Binding-site contacts:
Ligand atom O5 contacts residue ASN74 of chain 1.E at 2.4 Å (h-bond).
Ligand atom C5 contacts residue ASN74 of chain 1.E at 3.7 Å.
Ligand atom C5 contacts residue PHE113 of chain 1.E at 3.6 Å (hydrophobic).
Ligand atom O5 contacts residue PHE113 of chain 1.E at 4.0 Å.
Ligand atom O6 contacts residue ILE114 of chain 1.E at 4.4 Å.
Ligand atom C1 contacts residue PHE113 of chain 1.E at 3.7 Å (hydrophobic).
Ligand atom C3 contacts residue ASN74 of chain 1.E at 3.8 Å.
Ligand atom O6 contacts residue GLU112 of chain 1.E at 2.6 Å (salt-bridge).
Ligand atom C6 contacts residue GLU112 of chain 1.E at 4.0 Å.
Ligand atom O5 contacts residue GLU112 of chain 1.E at 4.2 Å.
Ligand atom C4 contacts residue ASN74 of chain 1.E at 4.2 Å.
Ligand atom C2 contacts residue ASN74 of chain 1.E at 2.4 Å.
Ligand atom C1 contacts residue ASN74 of chain 1.E at 1.4 Å.
Ligand atom C2 contacts residue PHE113 of chain 1.E at 4.5 Å (hydrophobic).
Ligand atom C8 contacts residue GLN73 of chain 1.E at 3.6 Å.
Ligand atom C4 contacts residue PHE113 of chain 1.E at 4.3 Å (hydrophobic).
Ligand atom N2 contacts residue ASN74 of chain 1.E at 2.8 Å (h-bond).
Ligand atom C8 contacts residue ASN74 of chain 1.E at 4.3 Å.
Ligand atom C3 contacts residue PHE113 of chain 1.E at 4.2 Å (hydrophobic).
Ligand atom O7 contacts residue ASN74 of chain 1.E at 3.2 Å (h-bond).
Ligand atom C7 contacts residue ASN74 of chain 1.E at 3.2 Å.
Ligand atom C6 contacts residue ILE114 of chain 1.E at 4.3 Å (hydrophobic).

Sequence of chain 1.E:
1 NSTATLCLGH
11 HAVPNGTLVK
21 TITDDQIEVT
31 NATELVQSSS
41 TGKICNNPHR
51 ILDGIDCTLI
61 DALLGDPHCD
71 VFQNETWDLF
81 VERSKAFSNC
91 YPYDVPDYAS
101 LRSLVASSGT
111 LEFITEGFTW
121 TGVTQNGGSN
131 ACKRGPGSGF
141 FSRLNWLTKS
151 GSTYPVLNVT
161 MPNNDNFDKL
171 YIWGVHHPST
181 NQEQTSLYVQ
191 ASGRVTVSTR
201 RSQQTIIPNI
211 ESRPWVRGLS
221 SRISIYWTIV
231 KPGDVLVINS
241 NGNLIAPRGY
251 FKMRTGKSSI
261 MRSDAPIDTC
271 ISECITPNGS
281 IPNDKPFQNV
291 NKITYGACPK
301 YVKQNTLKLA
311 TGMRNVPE

A small-molecule ligand and the protein it binds are described below.
Small molecule (SMILES): CC(=O)N[C@@H]1[C@@H](O)[C@H](O)[C@@H](CO)O[C@H]1O